The protein below binds the small molecule below.
Small molecule (SMILES): C=C1C[C@]23C[C@@]1(O)CC[C@H]2[C@@]12C=C[C@H](O)[C@@](C)(C(=O)O1)[C@H]2[C@@H]3C(=O)O

Binding-site contacts:
Ligand atom C17 contacts residue TYR253 of chain 1.B at 3.5 Å (hydrophobic).
Ligand atom O71 contacts residue SER197 of chain 1.B at 3.1 Å (h-bond).
Ligand atom O92 contacts residue VAL325 of chain 1.B at 4.0 Å.
Ligand atom C18 contacts residue SER197 of chain 1.B at 3.9 Å.
Ligand atom C18 contacts residue TYR328 of chain 1.B at 3.7 Å (hydrophobic).
Ligand atom C14 contacts residue VAL245 of chain 1.B at 3.8 Å (hydrophobic).
Ligand atom O13 contacts residue ARG250 of chain 1.B at 4.0 Å.
Ligand atom C15 contacts residue SER122 of chain 1.B at 3.7 Å.
Ligand atom C3 contacts residue TYR133 of chain 1.B at 3.5 Å (hydrophobic).
Ligand atom O91 contacts residue GLY326 of chain 1.B at 2.9 Å (h-bond).
Ligand atom O72 contacts residue SER122 of chain 1.B at 3.1 Å (h-bond).
Ligand atom C18 contacts residue ASP196 of chain 1.B at 3.4 Å.
Ligand atom C16 contacts residue ARG250 of chain 1.B at 3.6 Å.
Ligand atom C17 contacts residue TYR30 of chain 1.B at 3.9 Å (hydrophobic).
Ligand atom C2 contacts residue ILE132 of chain 1.B at 4.0 Å (hydrophobic).
Ligand atom C7 contacts residue SER197 of chain 1.B at 3.2 Å.
Ligand atom C16 contacts residue ASP249 of chain 1.B at 4.0 Å.
Ligand atom O71 contacts residue SER122 of chain 1.B at 2.8 Å (h-bond).
Ligand atom C11 contacts residue ILE23 of chain 1.B at 3.7 Å (hydrophobic).
Ligand atom O13 contacts residue PHE244 of chain 1.B at 3.8 Å.
Ligand atom O71 contacts residue GLY121 of chain 1.B at 3.1 Å (h-bond).
Ligand atom C14 contacts residue ARG250 of chain 1.B at 4.0 Å.
Ligand atom O92 contacts residue ILE23 of chain 1.B at 3.9 Å.
Ligand atom O13 contacts residue VAL245 of chain 1.B at 3.5 Å.
Ligand atom C1 contacts residue PHE26 of chain 1.B at 3.5 Å (hydrophobic).
Ligand atom C17 contacts residue ASP249 of chain 1.B at 3.7 Å.
Ligand atom C17 contacts residue ARG34 of chain 1.B at 3.6 Å.
Ligand atom O31 contacts residue TYR133 of chain 1.B at 2.7 Å (h-bond).
Ligand atom O91 contacts residue VAL325 of chain 1.B at 3.6 Å.
Ligand atom O31 contacts residue ILE132 of chain 1.B at 3.5 Å.
Ligand atom C3 contacts residue ILE132 of chain 1.B at 3.9 Å (hydrophobic).
Ligand atom C15 contacts residue ARG250 of chain 1.B at 3.7 Å.
Ligand atom C7 contacts residue SER122 of chain 1.B at 3.1 Å.
Ligand atom O72 contacts residue ARG250 of chain 1.B at 3.6 Å.
Ligand atom C2 contacts residue PHE26 of chain 1.B at 3.8 Å (hydrophobic).
Ligand atom O72 contacts residue SER197 of chain 1.B at 2.7 Å (h-bond).
Ligand atom O13 contacts residue ASP249 of chain 1.B at 3.2 Å (salt-bridge).
Ligand atom C4 contacts residue TYR133 of chain 1.B at 4.0 Å (hydrophobic).
Ligand atom C17 contacts residue ARG250 of chain 1.B at 4.0 Å.
Ligand atom C18 contacts residue TYR133 of chain 1.B at 3.4 Å (hydrophobic).

Sequence of chain 1.B:
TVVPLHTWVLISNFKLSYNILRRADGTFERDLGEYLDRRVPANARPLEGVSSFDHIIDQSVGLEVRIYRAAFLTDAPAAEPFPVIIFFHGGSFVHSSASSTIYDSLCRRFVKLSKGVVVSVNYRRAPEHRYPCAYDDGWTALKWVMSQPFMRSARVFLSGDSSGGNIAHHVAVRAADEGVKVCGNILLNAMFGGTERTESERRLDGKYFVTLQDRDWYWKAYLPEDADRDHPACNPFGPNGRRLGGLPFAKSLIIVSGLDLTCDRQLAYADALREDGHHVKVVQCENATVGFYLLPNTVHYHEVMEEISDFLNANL